Sequence of chain 1.C:
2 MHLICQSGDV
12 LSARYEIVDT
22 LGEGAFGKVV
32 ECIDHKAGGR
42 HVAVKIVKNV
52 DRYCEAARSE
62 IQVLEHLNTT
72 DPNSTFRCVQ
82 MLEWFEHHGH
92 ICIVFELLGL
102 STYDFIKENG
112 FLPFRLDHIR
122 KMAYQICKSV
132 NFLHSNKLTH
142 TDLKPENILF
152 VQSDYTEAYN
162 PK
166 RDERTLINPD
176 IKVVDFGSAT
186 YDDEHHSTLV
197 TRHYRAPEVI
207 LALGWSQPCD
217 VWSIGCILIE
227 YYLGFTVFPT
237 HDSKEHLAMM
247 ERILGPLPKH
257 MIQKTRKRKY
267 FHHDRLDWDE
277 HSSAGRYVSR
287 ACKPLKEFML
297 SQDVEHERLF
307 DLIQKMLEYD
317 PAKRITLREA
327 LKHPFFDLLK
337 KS

Binding-site contacts:
Ligand atom C11 contacts residue PHE96 of chain 1.C at 3.5 Å (hydrophobic).
Ligand atom N1 contacts residue VAL30 of chain 1.C at 4.2 Å.
Ligand atom C2 contacts residue LEU150 of chain 1.C at 4.2 Å (hydrophobic).
Ligand atom C11 contacts residue VAL179 of chain 1.C at 3.9 Å (hydrophobic).
Ligand atom C5 contacts residue PHE96 of chain 1.C at 3.7 Å (hydrophobic).
Ligand atom C3 contacts residue PHE96 of chain 1.C at 4.0 Å (hydrophobic).
Ligand atom C contacts residue VAL30 of chain 1.C at 4.2 Å (hydrophobic).
Ligand atom O1 contacts residue LEU150 of chain 1.C at 3.7 Å.
Ligand atom C8 contacts residue VAL30 of chain 1.C at 4.2 Å (hydrophobic).
Ligand atom C6 contacts residue PHE96 of chain 1.C at 4.0 Å (hydrophobic).
Ligand atom N4 contacts residue PHE96 of chain 1.C at 4.2 Å.
Ligand atom N1 contacts residue LEU150 of chain 1.C at 4.1 Å.
Ligand atom C3 contacts residue GLU97 of chain 1.C at 3.1 Å.
Ligand atom N3 contacts residue LYS46 of chain 1.C at 3.6 Å.
Ligand atom C2 contacts residue ALA44 of chain 1.C at 4.0 Å (hydrophobic).
Ligand atom C3 contacts residue ALA44 of chain 1.C at 3.7 Å (hydrophobic).
Ligand atom C4 contacts residue ALA44 of chain 1.C at 4.2 Å (hydrophobic).
Ligand atom C1 contacts residue LEU150 of chain 1.C at 3.7 Å (hydrophobic).
Ligand atom C2 contacts residue LEU99 of chain 1.C at 3.4 Å (hydrophobic).
Ligand atom N3 contacts residue ASP180 of chain 1.C at 3.8 Å.
Ligand atom C contacts residue LEU150 of chain 1.C at 3.5 Å (hydrophobic).
Ligand atom O contacts residue VAL30 of chain 1.C at 3.3 Å.
Ligand atom C8 contacts residue LEU150 of chain 1.C at 3.7 Å (hydrophobic).
Ligand atom N contacts residue GLU97 of chain 1.C at 3.2 Å (salt-bridge).
Ligand atom N contacts residue LEU99 of chain 1.C at 2.9 Å (h-bond).
Ligand atom N2 contacts residue VAL30 of chain 1.C at 4.2 Å.
Ligand atom N contacts residue ALA44 of chain 1.C at 3.6 Å.
Ligand atom N4 contacts residue GLU61 of chain 1.C at 4.3 Å.
Ligand atom N contacts residue LEU98 of chain 1.C at 3.8 Å.
Ligand atom C3 contacts residue LEU99 of chain 1.C at 3.9 Å (hydrophobic).
Ligand atom C1 contacts residue LEU22 of chain 1.C at 4.0 Å (hydrophobic).
Ligand atom N4 contacts residue LYS46 of chain 1.C at 3.7 Å.
Ligand atom C9 contacts residue LYS46 of chain 1.C at 4.0 Å.
Ligand atom N4 contacts residue ASP180 of chain 1.C at 3.8 Å.
Ligand atom C4 contacts residue LEU150 of chain 1.C at 3.9 Å (hydrophobic).
Ligand atom C9 contacts residue VAL179 of chain 1.C at 4.2 Å (hydrophobic).
Ligand atom C10 contacts residue ASP180 of chain 1.C at 3.9 Å.
Ligand atom N4 contacts residue VAL179 of chain 1.C at 4.0 Å.
Ligand atom C2 contacts residue LEU22 of chain 1.C at 3.8 Å (hydrophobic).
Ligand atom C6 contacts residue VAL179 of chain 1.C at 4.3 Å (hydrophobic).

The small molecule below binds the protein below.
Small molecule (SMILES): CNc1ncc2cc3cnccc3c([N+](=O)[O-])c2n1